Binding-site contacts:
Ligand atom C13 contacts residue ASN169 of chain 1.D at 4.4 Å.
Ligand atom C14 contacts residue TRP30 of chain 1.D at 4.1 Å (hydrophobic).
Ligand atom S01 contacts residue ASP83 of chain 1.D at 3.3 Å (salt-bridge).
Ligand atom C12 contacts residue VAL33 of chain 1.D at 4.2 Å (hydrophobic).
Ligand atom O16 contacts residue TRP30 of chain 1.D at 3.5 Å (h-bond).
Ligand atom O15 contacts residue TRP30 of chain 1.D at 4.4 Å.
Ligand atom O16 contacts residue ASN169 of chain 1.D at 2.8 Å.
Ligand atom C04 contacts residue VAL27 of chain 1.D at 4.2 Å (hydrophobic).
Ligand atom S01 contacts residue HIS79 of chain 1.D at 3.9 Å.
Ligand atom C12 contacts residue TRP30 of chain 1.D at 3.6 Å (hydrophobic).
Ligand atom S01 contacts residue CYS160 of chain 1.D at 3.9 Å.
Ligand atom C03 contacts residue ZN1 of chain 1.U at 4.3 Å.
Ligand atom S09 contacts residue HIS199 of chain 1.D at 3.5 Å.
Ligand atom O15 contacts residue ASN169 of chain 1.D at 2.9 Å (h-bond).
Ligand atom C02 contacts residue HIS81 of chain 1.D at 3.6 Å.
Ligand atom S09 contacts residue VAL33 of chain 1.D at 4.4 Å.
Ligand atom C10 contacts residue HIS199 of chain 1.D at 4.3 Å.
Ligand atom C07 contacts residue ASP83 of chain 1.D at 4.0 Å.
Ligand atom O05 contacts residue VAL27 of chain 1.D at 4.2 Å.
Ligand atom S01 contacts residue ZN1 of chain 1.V at 2.3 Å.
Ligand atom C07 contacts residue PHE53 of chain 1.D at 3.8 Å (hydrophobic).
Ligand atom C14 contacts residue ASN169 of chain 1.D at 3.1 Å.
Ligand atom C02 contacts residue ASP83 of chain 1.D at 3.5 Å.
Ligand atom S09 contacts residue ZN1 of chain 1.U at 3.9 Å.
Ligand atom S01 contacts residue HIS81 of chain 1.D at 3.5 Å (h-bond).
Ligand atom C03 contacts residue ASP83 of chain 1.D at 4.4 Å.
Ligand atom C07 contacts residue SER82 of chain 1.D at 3.0 Å.
Ligand atom C02 contacts residue ZN1 of chain 1.U at 3.4 Å.
Ligand atom S09 contacts residue ASP83 of chain 1.D at 4.0 Å.
Ligand atom C12 contacts residue VAL27 of chain 1.D at 3.7 Å (hydrophobic).
Ligand atom C02 contacts residue ZN1 of chain 1.V at 3.3 Å.
Ligand atom C06 contacts residue SER82 of chain 1.D at 3.7 Å.
Ligand atom C11 contacts residue HIS199 of chain 1.D at 3.7 Å.
Ligand atom O05 contacts residue PHE53 of chain 1.D at 4.5 Å.
Ligand atom S01 contacts residue HIS199 of chain 1.D at 3.6 Å.
Ligand atom O08 contacts residue VAL27 of chain 1.D at 3.6 Å.
Ligand atom C11 contacts residue VAL33 of chain 1.D at 4.3 Å (hydrophobic).
Ligand atom S01 contacts residue HIS141 of chain 1.D at 3.4 Å (h-bond).
Ligand atom O15 contacts residue GLY168 of chain 1.D at 3.9 Å.
Ligand atom S01 contacts residue ZN1 of chain 1.U at 2.3 Å.

The small molecule below binds the protein below.
Small molecule (SMILES): CCOC(=O)[C@]1(CS)N[C@H](C(=O)O)C(C)(C)S1

Sequence of chain 1.D:
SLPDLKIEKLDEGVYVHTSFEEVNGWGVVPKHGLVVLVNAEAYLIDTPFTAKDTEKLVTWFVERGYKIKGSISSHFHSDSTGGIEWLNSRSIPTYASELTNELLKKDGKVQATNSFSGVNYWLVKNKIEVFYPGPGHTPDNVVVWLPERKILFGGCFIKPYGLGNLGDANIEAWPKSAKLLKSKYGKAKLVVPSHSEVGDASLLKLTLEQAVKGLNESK